Sequence of chain 1.D:
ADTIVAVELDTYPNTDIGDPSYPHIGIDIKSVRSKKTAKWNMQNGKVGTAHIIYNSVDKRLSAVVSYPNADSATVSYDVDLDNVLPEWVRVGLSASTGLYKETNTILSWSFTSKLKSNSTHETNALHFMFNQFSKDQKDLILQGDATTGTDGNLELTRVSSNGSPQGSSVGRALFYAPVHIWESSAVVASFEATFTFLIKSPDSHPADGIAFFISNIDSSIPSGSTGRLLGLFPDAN

A small-molecule ligand and the protein it binds are described below.
Small molecule (SMILES): OC[C@H]1O[C@H](OC[C@H]2O[C@H](O)[C@@H](O)[C@@H](O[C@H]3O[C@H](CO)[C@@H](O)[C@H](O)[C@@H]3O)[C@@H]2O)[C@@H](O)[C@@H](O)[C@@H]1O

Binding-site contacts:
Ligand atom O6 contacts residue LEU99 of chain 1.D at 3.1 Å (h-bond).
Ligand atom O3 contacts residue ASN14 of chain 1.D at 3.5 Å.
Ligand atom C4 contacts residue THR15 of chain 1.D at 3.4 Å.
Ligand atom C4 contacts residue ARG228 of chain 1.D at 3.9 Å.
Ligand atom O3 contacts residue THR15 of chain 1.D at 2.8 Å (h-bond).
Ligand atom C6 contacts residue TYR100 of chain 1.D at 3.8 Å (hydrophobic).
Ligand atom C6 contacts residue LEU99 of chain 1.D at 3.8 Å (hydrophobic).
Ligand atom O2 contacts residue GLY98 of chain 1.D at 3.4 Å.
Ligand atom O4 contacts residue ARG228 of chain 1.D at 3.5 Å (salt-bridge).
Ligand atom O3 contacts residue PRO13 of chain 1.D at 2.9 Å (h-bond).
Ligand atom O2 contacts residue TYR12 of chain 1.D at 3.9 Å.
Ligand atom O5 contacts residue LEU99 of chain 1.D at 2.9 Å (h-bond).
Ligand atom O4 contacts residue THR15 of chain 1.D at 2.8 Å (h-bond).
Ligand atom O4 contacts residue ASP208 of chain 1.D at 2.7 Å (salt-bridge).
Ligand atom C3 contacts residue PRO13 of chain 1.D at 3.7 Å (hydrophobic).
Ligand atom O4 contacts residue ASN14 of chain 1.D at 2.9 Å (h-bond).
Ligand atom C2 contacts residue TYR12 of chain 1.D at 3.5 Å (hydrophobic).
Ligand atom O3 contacts residue TYR12 of chain 1.D at 3.6 Å.
Ligand atom O6 contacts residue ALA207 of chain 1.D at 3.4 Å.
Ligand atom C4 contacts residue ASP16 of chain 1.D at 3.8 Å.
Ligand atom O4 contacts residue TYR12 of chain 1.D at 2.8 Å (h-bond).
Ligand atom O3 contacts residue GLY227 of chain 1.D at 3.3 Å.
Ligand atom C3 contacts residue THR15 of chain 1.D at 3.7 Å.
Ligand atom O2 contacts residue ASP16 of chain 1.D at 3.1 Å (salt-bridge).
Ligand atom C4 contacts residue ASP208 of chain 1.D at 3.5 Å.
Ligand atom O3 contacts residue ARG228 of chain 1.D at 2.9 Å (salt-bridge).
Ligand atom C2 contacts residue PRO13 of chain 1.D at 3.9 Å (hydrophobic).
Ligand atom O6 contacts residue ASP208 of chain 1.D at 2.9 Å (salt-bridge).
Ligand atom O2 contacts residue GLY227 of chain 1.D at 3.7 Å.
Ligand atom O6 contacts residue TYR100 of chain 1.D at 3.1 Å (h-bond).
Ligand atom O2 contacts residue ARG228 of chain 1.D at 3.9 Å.
Ligand atom O2 contacts residue LEU99 of chain 1.D at 3.7 Å.
Ligand atom C6 contacts residue TYR12 of chain 1.D at 3.7 Å (hydrophobic).
Ligand atom O6 contacts residue GLY98 of chain 1.D at 3.5 Å.
Ligand atom C1 contacts residue TYR12 of chain 1.D at 3.6 Å (hydrophobic).
Ligand atom C3 contacts residue ASP16 of chain 1.D at 3.8 Å.
Ligand atom C4 contacts residue TYR12 of chain 1.D at 3.8 Å (hydrophobic).
Ligand atom C1 contacts residue LEU99 of chain 1.D at 3.7 Å (hydrophobic).
Ligand atom O4 contacts residue ASP16 of chain 1.D at 3.0 Å (salt-bridge).
Ligand atom C6 contacts residue ASP208 of chain 1.D at 3.8 Å.